Sequence of chain 1.D:
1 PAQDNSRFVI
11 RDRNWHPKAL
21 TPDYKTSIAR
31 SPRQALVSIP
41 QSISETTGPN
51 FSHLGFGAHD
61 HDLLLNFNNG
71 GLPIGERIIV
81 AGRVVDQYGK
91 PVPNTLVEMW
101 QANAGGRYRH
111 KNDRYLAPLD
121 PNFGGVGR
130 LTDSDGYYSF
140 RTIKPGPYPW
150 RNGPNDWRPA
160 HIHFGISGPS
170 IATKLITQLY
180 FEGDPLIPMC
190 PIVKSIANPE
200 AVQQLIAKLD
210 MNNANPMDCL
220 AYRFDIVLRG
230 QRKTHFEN

Sequence of chain 4.D:
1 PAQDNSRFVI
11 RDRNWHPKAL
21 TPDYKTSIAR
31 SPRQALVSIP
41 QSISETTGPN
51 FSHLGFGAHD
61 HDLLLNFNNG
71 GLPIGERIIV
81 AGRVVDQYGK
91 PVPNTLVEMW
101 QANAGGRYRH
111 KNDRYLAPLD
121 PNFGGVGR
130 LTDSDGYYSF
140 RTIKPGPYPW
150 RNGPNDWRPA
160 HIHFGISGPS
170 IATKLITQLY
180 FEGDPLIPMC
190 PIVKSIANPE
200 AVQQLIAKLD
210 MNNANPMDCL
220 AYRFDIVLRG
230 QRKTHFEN

Binding-site contacts:
Ligand atom F9 contacts residue LEU116 of chain 4.D at 3.0 Å.
Ligand atom O7 contacts residue LEU116 of chain 4.D at 3.9 Å.
Ligand atom C6 contacts residue TYR115 of chain 4.D at 4.5 Å (hydrophobic).
Ligand atom C5 contacts residue LEU116 of chain 4.D at 3.7 Å (hydrophobic).
Ligand atom C3 contacts residue ARG77 of chain 1.D at 3.8 Å.
Ligand atom C5 contacts residue ARG77 of chain 1.D at 3.5 Å.
Ligand atom C2 contacts residue ARG77 of chain 1.D at 4.1 Å.
Ligand atom C5 contacts residue ASP217 of chain 1.D at 4.2 Å.
Ligand atom C4 contacts residue LEU116 of chain 4.D at 3.4 Å (hydrophobic).
Ligand atom C5 contacts residue ALA117 of chain 4.D at 3.8 Å (hydrophobic).
Ligand atom C6 contacts residue ARG77 of chain 1.D at 4.2 Å.
Ligand atom C4 contacts residue LEU72 of chain 1.D at 4.4 Å (hydrophobic).
Ligand atom C5 contacts residue TYR115 of chain 4.D at 3.9 Å (hydrophobic).
Ligand atom F9 contacts residue ARG77 of chain 1.D at 3.2 Å.
Ligand atom C6 contacts residue ASP217 of chain 1.D at 3.9 Å.
Ligand atom F9 contacts residue LEU72 of chain 1.D at 3.9 Å.
Ligand atom C1 contacts residue LEU116 of chain 4.D at 3.9 Å (hydrophobic).
Ligand atom F9 contacts residue PRO118 of chain 4.D at 4.4 Å.
Ligand atom F9 contacts residue ALA117 of chain 4.D at 2.9 Å.
Ligand atom O8 contacts residue LEU116 of chain 4.D at 4.0 Å.
Ligand atom C6 contacts residue LEU116 of chain 4.D at 3.8 Å (hydrophobic).
Ligand atom C1 contacts residue ASP217 of chain 1.D at 4.4 Å.
Ligand atom C3 contacts residue LEU116 of chain 4.D at 3.6 Å (hydrophobic).
Ligand atom C4 contacts residue ALA117 of chain 4.D at 3.6 Å (hydrophobic).
Ligand atom C4 contacts residue ARG77 of chain 1.D at 3.4 Å.
Ligand atom C2 contacts residue LEU116 of chain 4.D at 3.7 Å (hydrophobic).
Ligand atom C5 contacts residue MET216 of chain 1.D at 4.3 Å (hydrophobic).
Ligand atom C3 contacts residue LEU72 of chain 1.D at 3.9 Å (hydrophobic).
Ligand atom O7 contacts residue ASP217 of chain 1.D at 4.4 Å.
Ligand atom C6 contacts residue MET216 of chain 1.D at 3.7 Å (hydrophobic).
Ligand atom C1 contacts residue ARG77 of chain 1.D at 4.2 Å.

A protein and the small-molecule ligand that binds it are described below.
Small molecule (SMILES): Oc1ccc(F)cc1O